The small molecule below binds the protein below.
Small molecule (SMILES): CC(=O)N[C@H]1[C@H](O[C@H]2[C@H](O)[C@@H](NC(C)=O)CO[C@@H]2CO)O[C@H](CO)[C@@H](O)[C@@H]1O

Sequence of chain 51.E:
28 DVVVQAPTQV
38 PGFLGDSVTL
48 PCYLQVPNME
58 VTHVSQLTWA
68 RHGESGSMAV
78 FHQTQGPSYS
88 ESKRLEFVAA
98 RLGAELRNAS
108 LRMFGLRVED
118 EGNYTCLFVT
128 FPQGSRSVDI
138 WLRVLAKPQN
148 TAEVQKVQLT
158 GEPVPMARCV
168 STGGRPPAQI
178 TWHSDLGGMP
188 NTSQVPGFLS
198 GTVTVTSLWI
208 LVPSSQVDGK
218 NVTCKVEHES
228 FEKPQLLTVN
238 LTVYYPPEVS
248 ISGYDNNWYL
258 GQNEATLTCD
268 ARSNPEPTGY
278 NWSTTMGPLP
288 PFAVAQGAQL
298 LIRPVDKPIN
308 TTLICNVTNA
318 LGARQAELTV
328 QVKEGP

Binding-site contacts:
Ligand atom C1 contacts residue NAG1 of chain 51.J at 3.7 Å.
Ligand atom C8 contacts residue ASN218 of chain 51.E at 4.3 Å.
Ligand atom C2 contacts residue ASN218 of chain 51.E at 2.3 Å.
Ligand atom O5 contacts residue ASN218 of chain 51.E at 2.3 Å (h-bond).
Ligand atom C5 contacts residue NAG1 of chain 51.J at 4.3 Å.
Ligand atom O5 contacts residue THR235 of chain 51.E at 4.4 Å.
Ligand atom O7 contacts residue ASN218 of chain 51.E at 2.3 Å (h-bond).
Ligand atom C7 contacts residue ASN218 of chain 51.E at 2.9 Å.
Ligand atom C1 contacts residue ASN218 of chain 51.E at 1.4 Å.
Ligand atom N2 contacts residue ASN218 of chain 51.E at 2.9 Å (h-bond).
Ligand atom C3 contacts residue ASN218 of chain 51.E at 3.7 Å.
Ligand atom C4 contacts residue ASN218 of chain 51.E at 4.1 Å.
Ligand atom C5 contacts residue ASN218 of chain 51.E at 3.6 Å.
Ligand atom O5 contacts residue NAG1 of chain 51.J at 4.1 Å.